Binding-site contacts:
Ligand atom C2 contacts residue HIS345 of chain 1.F at 4.1 Å.
Ligand atom O7 contacts residue NAG1 of chain 1.IA at 4.4 Å.
Ligand atom C5 contacts residue ASN347 of chain 1.F at 3.7 Å.
Ligand atom O6 contacts residue ASN347 of chain 1.F at 4.5 Å.
Ligand atom O6 contacts residue THR426 of chain 1.F at 3.3 Å.
Ligand atom C8 contacts residue ASN347 of chain 1.F at 4.3 Å.
Ligand atom O5 contacts residue ASN424 of chain 1.F at 4.4 Å.
Ligand atom C7 contacts residue NAG1 of chain 1.IA at 4.4 Å.
Ligand atom C6 contacts residue THR426 of chain 1.F at 4.4 Å.
Ligand atom N2 contacts residue ASN347 of chain 1.F at 2.8 Å (h-bond).
Ligand atom C2 contacts residue ASN347 of chain 1.F at 2.5 Å.
Ligand atom C5 contacts residue THR426 of chain 1.F at 4.3 Å.
Ligand atom C4 contacts residue ASN347 of chain 1.F at 4.3 Å.
Ligand atom O5 contacts residue ASN347 of chain 1.F at 2.4 Å (h-bond).
Ligand atom C8 contacts residue NAG1 of chain 1.IA at 3.4 Å.
Ligand atom O5 contacts residue THR426 of chain 1.F at 4.2 Å.
Ligand atom C7 contacts residue ASN347 of chain 1.F at 3.2 Å.
Ligand atom C8 contacts residue HIS345 of chain 1.F at 3.3 Å.
Ligand atom O6 contacts residue ASN424 of chain 1.F at 4.2 Å.
Ligand atom C1 contacts residue HIS345 of chain 1.F at 3.9 Å.
Ligand atom C7 contacts residue HIS345 of chain 1.F at 3.6 Å.
Ligand atom N2 contacts residue HIS345 of chain 1.F at 3.1 Å (h-bond).
Ligand atom C1 contacts residue ASN347 of chain 1.F at 1.4 Å.
Ligand atom C3 contacts residue ASN347 of chain 1.F at 3.8 Å.
Ligand atom O7 contacts residue ASN347 of chain 1.F at 3.2 Å (h-bond).

This small molecule binds to this protein.
Small molecule (SMILES): CC(=O)N[C@H]1[C@H](O[C@H]2[C@H](O)[C@@H](NC(C)=O)CO[C@@H]2CO)O[C@H](CO)[C@@H](O)[C@@H]1O

Sequence of chain 1.F:
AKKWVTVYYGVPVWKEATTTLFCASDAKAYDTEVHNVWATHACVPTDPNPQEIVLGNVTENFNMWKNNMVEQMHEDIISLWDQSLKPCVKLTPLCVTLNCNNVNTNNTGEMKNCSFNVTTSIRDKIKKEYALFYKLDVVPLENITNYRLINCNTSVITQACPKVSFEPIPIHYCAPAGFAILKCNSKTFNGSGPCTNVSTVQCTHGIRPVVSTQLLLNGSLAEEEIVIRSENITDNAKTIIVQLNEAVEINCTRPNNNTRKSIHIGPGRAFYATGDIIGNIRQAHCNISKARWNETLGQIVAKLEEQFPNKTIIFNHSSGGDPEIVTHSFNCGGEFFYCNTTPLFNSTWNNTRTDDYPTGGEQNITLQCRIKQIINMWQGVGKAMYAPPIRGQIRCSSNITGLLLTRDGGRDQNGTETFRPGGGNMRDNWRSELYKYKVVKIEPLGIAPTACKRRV